Binding-site contacts:
Ligand atom NH2 contacts residue ASP129 of chain 1.A at 2.8 Å (salt-bridge).
Ligand atom NH2 contacts residue GLY239 of chain 1.A at 3.5 Å (h-bond).
Ligand atom NH2 contacts residue ASP240 of chain 1.A at 3.0 Å (salt-bridge).
Ligand atom CB contacts residue GLU172 of chain 1.A at 3.3 Å.
Ligand atom NH1 contacts residue ASP171 of chain 1.A at 2.8 Å (salt-bridge).
Ligand atom NE contacts residue THR135 of chain 1.A at 2.9 Å (h-bond).
Ligand atom O contacts residue LYS170 of chain 1.A at 2.6 Å (salt-bridge).
Ligand atom CA contacts residue ASP203 of chain 1.A at 3.5 Å.
Ligand atom NH2 contacts residue ASP235 of chain 1.A at 2.9 Å (salt-bridge).
Ligand atom CB contacts residue ASP240 of chain 1.A at 3.6 Å.
Ligand atom CG contacts residue VAL207 of chain 1.A at 3.5 Å (hydrophobic).
Ligand atom NH2 contacts residue ASP171 of chain 1.A at 3.6 Å.
Ligand atom CG contacts residue PHE131 of chain 1.A at 3.6 Å (hydrophobic).
Ligand atom CD2 contacts residue GLU244 of chain 1.A at 3.6 Å.
Ligand atom CE1 contacts residue ILE241 of chain 1.A at 3.5 Å (hydrophobic).
Ligand atom CB contacts residue THR205 of chain 1.A at 3.6 Å.
Ligand atom O contacts residue THR205 of chain 1.A at 3.5 Å.
Ligand atom N contacts residue GLY204 of chain 1.A at 2.9 Å (h-bond).
Ligand atom NH1 contacts residue PHE131 of chain 1.A at 2.9 Å (h-bond).
Ligand atom CD contacts residue GLY239 of chain 1.A at 3.5 Å.
Ligand atom N contacts residue GLU172 of chain 1.A at 3.0 Å (salt-bridge).
Ligand atom OG contacts residue THR205 of chain 1.A at 3.4 Å (h-bond).
Ligand atom NH1 contacts residue ASP129 of chain 1.A at 3.6 Å.
Ligand atom O contacts residue PHE131 of chain 1.A at 3.4 Å.
Ligand atom N contacts residue ASP203 of chain 1.A at 3.0 Å (salt-bridge).
Ligand atom O contacts residue GLU172 of chain 1.A at 3.4 Å (salt-bridge).
Ligand atom NH1 contacts residue ILE134 of chain 1.A at 3.6 Å.
Ligand atom CD2 contacts residue VAL207 of chain 1.A at 3.6 Å (hydrophobic).
Ligand atom NH2 contacts residue ASP132 of chain 1.A at 3.1 Å (salt-bridge).
Ligand atom CZ contacts residue PHE131 of chain 1.A at 3.6 Å (hydrophobic).
Ligand atom CG contacts residue ASP240 of chain 1.A at 3.5 Å.
Ligand atom CB contacts residue ASP168 of chain 1.A at 3.5 Å.
Ligand atom NH1 contacts residue GLU172 of chain 1.A at 3.1 Å (salt-bridge).
Ligand atom CD contacts residue ARG257 of chain 1.A at 3.5 Å.
Ligand atom NE2 contacts residue GLU244 of chain 1.A at 2.7 Å (salt-bridge).
Ligand atom CG contacts residue GLU172 of chain 1.A at 3.5 Å.
Ligand atom CD contacts residue GLU172 of chain 1.A at 3.5 Å.
Ligand atom OG contacts residue ASP168 of chain 1.A at 2.6 Å (salt-bridge).
Ligand atom OG contacts residue LYS170 of chain 1.A at 3.6 Å (salt-bridge).
Ligand atom CA contacts residue ASP240 of chain 1.A at 3.4 Å.

The protein below binds the small molecule below.
Small molecule (SMILES): CC[C@H](NC(=O)[C@@H](N)CCCN=C(N)N)C(=O)N[C@@H](CCCN=C(N)N)C(=O)N[C@@H](CCCN=C(N)N)C(=O)N[C@@H](CCCN=C(N)N)C(=O)N[C@@H](Cc1cnc[nH]1)C(=O)N1CCC[C@H]1C(=O)N[C@@H](CO)C(=O)NCC=O

Sequence of chain 1.A:
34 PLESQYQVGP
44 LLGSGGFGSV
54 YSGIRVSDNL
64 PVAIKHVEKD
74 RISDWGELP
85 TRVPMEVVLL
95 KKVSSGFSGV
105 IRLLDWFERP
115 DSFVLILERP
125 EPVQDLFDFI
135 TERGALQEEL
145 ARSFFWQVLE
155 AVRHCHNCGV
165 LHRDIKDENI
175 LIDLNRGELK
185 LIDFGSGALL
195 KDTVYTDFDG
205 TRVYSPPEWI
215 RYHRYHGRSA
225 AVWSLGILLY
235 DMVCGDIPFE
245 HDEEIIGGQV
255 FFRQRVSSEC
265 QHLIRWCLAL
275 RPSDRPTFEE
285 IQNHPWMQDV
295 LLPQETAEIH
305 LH